A small-molecule ligand and the protein it binds are described below.
Small molecule (SMILES): CC(=O)N[C@@H]1[C@@H](O)[C@H](O)[C@@H](CO)O[C@H]1O

Sequence of chain 1.A:
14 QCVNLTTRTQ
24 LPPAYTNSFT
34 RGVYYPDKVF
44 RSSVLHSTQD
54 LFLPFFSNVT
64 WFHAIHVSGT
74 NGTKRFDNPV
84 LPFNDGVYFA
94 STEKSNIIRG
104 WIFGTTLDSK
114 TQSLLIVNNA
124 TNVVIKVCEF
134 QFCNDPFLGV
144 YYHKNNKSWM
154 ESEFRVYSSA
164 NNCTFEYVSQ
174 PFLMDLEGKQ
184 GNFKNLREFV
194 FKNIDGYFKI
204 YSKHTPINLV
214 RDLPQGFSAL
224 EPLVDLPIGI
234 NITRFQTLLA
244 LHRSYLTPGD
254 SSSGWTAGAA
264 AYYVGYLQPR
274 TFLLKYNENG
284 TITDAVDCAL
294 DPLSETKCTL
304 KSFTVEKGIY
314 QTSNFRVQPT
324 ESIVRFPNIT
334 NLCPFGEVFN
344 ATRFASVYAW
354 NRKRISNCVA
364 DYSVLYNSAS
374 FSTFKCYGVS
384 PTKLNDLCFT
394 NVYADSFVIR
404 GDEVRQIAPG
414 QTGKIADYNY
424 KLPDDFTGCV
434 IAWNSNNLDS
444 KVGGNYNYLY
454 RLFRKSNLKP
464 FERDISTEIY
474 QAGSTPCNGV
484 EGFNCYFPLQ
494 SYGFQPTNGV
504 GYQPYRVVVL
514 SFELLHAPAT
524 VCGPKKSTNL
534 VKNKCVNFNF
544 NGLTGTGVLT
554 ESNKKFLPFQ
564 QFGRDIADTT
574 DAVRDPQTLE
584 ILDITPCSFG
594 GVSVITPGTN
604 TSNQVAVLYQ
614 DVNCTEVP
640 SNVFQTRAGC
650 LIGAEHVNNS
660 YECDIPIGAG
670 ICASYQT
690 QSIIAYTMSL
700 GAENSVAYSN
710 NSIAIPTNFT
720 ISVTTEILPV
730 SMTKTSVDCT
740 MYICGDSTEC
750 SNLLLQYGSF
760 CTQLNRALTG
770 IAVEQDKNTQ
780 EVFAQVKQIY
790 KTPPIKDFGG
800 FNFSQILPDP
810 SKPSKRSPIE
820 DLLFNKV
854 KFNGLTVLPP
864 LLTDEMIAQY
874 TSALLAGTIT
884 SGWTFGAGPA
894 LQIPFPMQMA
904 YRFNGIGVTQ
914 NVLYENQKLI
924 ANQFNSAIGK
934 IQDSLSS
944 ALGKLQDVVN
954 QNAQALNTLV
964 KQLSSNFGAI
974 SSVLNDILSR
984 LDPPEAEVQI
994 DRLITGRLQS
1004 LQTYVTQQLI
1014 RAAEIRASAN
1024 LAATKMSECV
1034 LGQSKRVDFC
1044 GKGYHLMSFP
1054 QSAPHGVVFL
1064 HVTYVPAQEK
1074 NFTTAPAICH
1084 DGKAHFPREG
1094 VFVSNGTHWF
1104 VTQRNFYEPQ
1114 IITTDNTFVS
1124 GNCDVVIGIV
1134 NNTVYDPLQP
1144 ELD

Sequence of chain 1.B:
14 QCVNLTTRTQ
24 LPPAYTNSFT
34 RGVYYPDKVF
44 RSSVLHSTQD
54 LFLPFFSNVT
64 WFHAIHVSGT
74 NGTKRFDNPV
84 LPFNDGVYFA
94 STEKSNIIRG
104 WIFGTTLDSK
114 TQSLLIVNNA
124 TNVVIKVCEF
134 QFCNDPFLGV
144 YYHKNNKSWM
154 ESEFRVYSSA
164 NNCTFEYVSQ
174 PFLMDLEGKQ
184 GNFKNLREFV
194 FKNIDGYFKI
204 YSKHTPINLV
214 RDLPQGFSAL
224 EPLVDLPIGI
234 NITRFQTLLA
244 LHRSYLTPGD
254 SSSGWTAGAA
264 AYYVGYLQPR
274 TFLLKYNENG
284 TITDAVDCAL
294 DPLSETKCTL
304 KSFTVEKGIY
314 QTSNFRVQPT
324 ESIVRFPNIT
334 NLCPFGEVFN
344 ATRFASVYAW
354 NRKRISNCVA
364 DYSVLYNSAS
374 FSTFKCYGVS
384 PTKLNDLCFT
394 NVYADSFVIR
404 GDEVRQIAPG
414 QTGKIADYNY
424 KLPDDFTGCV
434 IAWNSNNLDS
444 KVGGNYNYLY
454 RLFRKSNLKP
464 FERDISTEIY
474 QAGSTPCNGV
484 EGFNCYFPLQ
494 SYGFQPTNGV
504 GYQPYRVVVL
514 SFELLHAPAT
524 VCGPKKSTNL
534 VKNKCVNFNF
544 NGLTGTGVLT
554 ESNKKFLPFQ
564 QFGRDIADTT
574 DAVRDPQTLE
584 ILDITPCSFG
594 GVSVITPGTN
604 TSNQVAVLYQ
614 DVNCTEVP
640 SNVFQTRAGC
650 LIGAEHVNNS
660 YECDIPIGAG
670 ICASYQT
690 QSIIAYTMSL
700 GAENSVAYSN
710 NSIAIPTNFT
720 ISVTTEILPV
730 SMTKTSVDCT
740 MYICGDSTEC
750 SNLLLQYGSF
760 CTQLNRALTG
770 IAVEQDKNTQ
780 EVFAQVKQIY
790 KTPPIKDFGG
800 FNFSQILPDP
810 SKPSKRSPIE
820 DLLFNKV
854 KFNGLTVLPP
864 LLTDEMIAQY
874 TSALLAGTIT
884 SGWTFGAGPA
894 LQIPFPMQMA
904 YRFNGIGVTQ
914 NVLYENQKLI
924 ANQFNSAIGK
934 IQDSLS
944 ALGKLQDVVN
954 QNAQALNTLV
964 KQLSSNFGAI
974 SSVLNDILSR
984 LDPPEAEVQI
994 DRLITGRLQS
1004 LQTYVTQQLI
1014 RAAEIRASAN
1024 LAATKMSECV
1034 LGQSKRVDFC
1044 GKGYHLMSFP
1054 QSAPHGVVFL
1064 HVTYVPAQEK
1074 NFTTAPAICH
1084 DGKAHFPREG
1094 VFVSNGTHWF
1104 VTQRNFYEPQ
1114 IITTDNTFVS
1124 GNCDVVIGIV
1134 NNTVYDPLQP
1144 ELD

Binding-site contacts:
Ligand atom C4 contacts residue ASN709 of chain 1.A at 4.3 Å.
Ligand atom C5 contacts residue ASN709 of chain 1.A at 3.5 Å.
Ligand atom C8 contacts residue ILE1130 of chain 1.A at 4.2 Å (hydrophobic).
Ligand atom C1 contacts residue ASP796 of chain 1.B at 3.9 Å.
Ligand atom C3 contacts residue ASN709 of chain 1.A at 3.9 Å.
Ligand atom C8 contacts residue GLY1131 of chain 1.A at 3.9 Å.
Ligand atom C7 contacts residue ASN709 of chain 1.A at 3.4 Å.
Ligand atom N2 contacts residue ASN709 of chain 1.A at 3.2 Å (h-bond).
Ligand atom O5 contacts residue ASN709 of chain 1.A at 2.2 Å (h-bond).
Ligand atom O7 contacts residue ASN709 of chain 1.A at 3.3 Å (h-bond).
Ligand atom C2 contacts residue ASN709 of chain 1.A at 2.7 Å.
Ligand atom O7 contacts residue ASP796 of chain 1.B at 4.3 Å.
Ligand atom C1 contacts residue ASN709 of chain 1.A at 1.4 Å.
Ligand atom O5 contacts residue ASP796 of chain 1.B at 3.7 Å.